Binding-site contacts:
Ligand atom O2 contacts residue ASP214 of chain 1.I at 3.4 Å (salt-bridge).
Ligand atom O2 contacts residue MG1 of chain 1.DA at 2.2 Å.
Ligand atom O4 contacts residue GLY390 of chain 1.I at 3.2 Å (h-bond).
Ligand atom O2 contacts residue ILE185 of chain 1.I at 3.5 Å.
Ligand atom O6 contacts residue LYS189 of chain 1.I at 2.8 Å (salt-bridge).
Ligand atom C contacts residue ASN132 of chain 1.J at 3.4 Å.
Ligand atom O2 contacts residue KCX212 of chain 1.I at 3.0 Å (h-bond).
Ligand atom C1 contacts residue SER389 of chain 1.I at 3.5 Å.
Ligand atom O4P contacts residue ARG309 of chain 1.I at 2.9 Å (salt-bridge).
Ligand atom O5P contacts residue SER389 of chain 1.I at 3.3 Å (h-bond).
Ligand atom O6 contacts residue MG1 of chain 1.DA at 2.3 Å.
Ligand atom O5P contacts residue HIS342 of chain 1.I at 2.9 Å (h-bond).
Ligand atom O3 contacts residue HIS308 of chain 1.I at 2.7 Å (h-bond).
Ligand atom O7 contacts residue LYS350 of chain 1.I at 2.9 Å (salt-bridge).
Ligand atom O3P contacts residue LYS350 of chain 1.I at 2.8 Å (salt-bridge).
Ligand atom O1P contacts residue THR74 of chain 1.J at 2.7 Å (h-bond).
Ligand atom O3 contacts residue KCX212 of chain 1.I at 2.9 Å (h-bond).
Ligand atom O6P contacts residue ARG309 of chain 1.I at 2.9 Å (salt-bridge).
Ligand atom O1P contacts residue GLY415 of chain 1.I at 2.9 Å (h-bond).
Ligand atom C3 contacts residue KCX212 of chain 1.I at 3.1 Å.
Ligand atom O3 contacts residue ASN132 of chain 1.J at 3.0 Å (h-bond).
Ligand atom O3P contacts residue GLY391 of chain 1.I at 2.8 Å (h-bond).
Ligand atom O3 contacts residue GLU215 of chain 1.I at 2.8 Å (salt-bridge).
Ligand atom P1 contacts residue THR74 of chain 1.J at 3.6 Å.
Ligand atom O3P contacts residue THR74 of chain 1.J at 3.4 Å (h-bond).
Ligand atom C contacts residue LYS187 of chain 1.I at 3.4 Å.
Ligand atom O7 contacts residue GLU69 of chain 1.J at 3.5 Å (salt-bridge).
Ligand atom O4 contacts residue SER389 of chain 1.I at 3.3 Å.
Ligand atom O6 contacts residue ASP214 of chain 1.I at 3.2 Å (salt-bridge).
Ligand atom O1P contacts residue LYS187 of chain 1.I at 3.3 Å.
Ligand atom C2 contacts residue MG1 of chain 1.DA at 2.8 Å.
Ligand atom O6 contacts residue LYS187 of chain 1.I at 3.2 Å (salt-bridge).
Ligand atom O1 contacts residue LYS187 of chain 1.I at 3.0 Å (salt-bridge).
Ligand atom O2 contacts residue LYS187 of chain 1.I at 3.2 Å (salt-bridge).
Ligand atom O6 contacts residue ASN132 of chain 1.J at 3.0 Å (h-bond).
Ligand atom O2P contacts residue GLY414 of chain 1.I at 2.9 Å (h-bond).
Ligand atom C3 contacts residue MG1 of chain 1.DA at 3.0 Å.
Ligand atom O3 contacts residue MG1 of chain 1.DA at 2.3 Å.
Ligand atom O6 contacts residue GLU215 of chain 1.I at 3.2 Å (salt-bridge).
Ligand atom C contacts residue MG1 of chain 1.DA at 2.9 Å.

Sequence of chain 1.J:
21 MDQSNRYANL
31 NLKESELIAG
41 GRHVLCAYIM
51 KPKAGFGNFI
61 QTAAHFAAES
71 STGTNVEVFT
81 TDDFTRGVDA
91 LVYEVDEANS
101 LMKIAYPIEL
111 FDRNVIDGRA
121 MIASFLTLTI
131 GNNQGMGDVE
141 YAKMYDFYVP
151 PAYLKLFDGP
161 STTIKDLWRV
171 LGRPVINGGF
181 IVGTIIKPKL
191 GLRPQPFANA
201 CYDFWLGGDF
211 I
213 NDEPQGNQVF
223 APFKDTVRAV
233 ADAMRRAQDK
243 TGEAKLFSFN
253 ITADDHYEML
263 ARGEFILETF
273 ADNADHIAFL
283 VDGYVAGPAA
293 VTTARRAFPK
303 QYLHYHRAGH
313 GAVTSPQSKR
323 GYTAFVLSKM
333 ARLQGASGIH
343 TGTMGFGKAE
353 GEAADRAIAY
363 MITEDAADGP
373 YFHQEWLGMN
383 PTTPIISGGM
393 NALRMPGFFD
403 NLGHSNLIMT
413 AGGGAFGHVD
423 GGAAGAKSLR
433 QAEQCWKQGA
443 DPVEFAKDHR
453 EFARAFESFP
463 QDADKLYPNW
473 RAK

A protein and the small-molecule ligand that binds it are described below.
Small molecule (SMILES): O=C(O)[C@@](O)(COP(=O)(O)O)[C@H](O)[C@H](O)COP(=O)(O)O

Sequence of chain 1.I:
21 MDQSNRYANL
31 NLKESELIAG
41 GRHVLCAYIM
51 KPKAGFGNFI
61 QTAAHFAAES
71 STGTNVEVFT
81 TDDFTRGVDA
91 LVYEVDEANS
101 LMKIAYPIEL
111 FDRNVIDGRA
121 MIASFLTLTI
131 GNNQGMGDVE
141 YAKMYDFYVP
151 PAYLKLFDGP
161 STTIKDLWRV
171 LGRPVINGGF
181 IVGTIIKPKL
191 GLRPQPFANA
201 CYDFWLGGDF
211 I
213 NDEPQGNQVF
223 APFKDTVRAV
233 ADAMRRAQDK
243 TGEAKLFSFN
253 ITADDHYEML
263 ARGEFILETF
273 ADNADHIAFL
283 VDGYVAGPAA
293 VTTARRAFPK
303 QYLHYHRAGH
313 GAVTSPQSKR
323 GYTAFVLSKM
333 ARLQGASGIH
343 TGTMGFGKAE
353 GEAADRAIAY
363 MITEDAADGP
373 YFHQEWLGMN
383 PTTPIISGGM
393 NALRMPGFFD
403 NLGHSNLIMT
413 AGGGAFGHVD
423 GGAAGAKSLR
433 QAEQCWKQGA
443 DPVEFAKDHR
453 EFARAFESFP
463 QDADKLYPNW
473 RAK